Binding-site contacts:
Ligand atom CA contacts residue LYS612 of chain 1.C at 3.8 Å.
Ligand atom CB contacts residue GLU614 of chain 1.C at 3.9 Å.
Ligand atom CA contacts residue GLU614 of chain 1.C at 3.7 Å.
Ligand atom N contacts residue ILE613 of chain 1.C at 4.5 Å.
Ligand atom O contacts residue ILE615 of chain 1.C at 3.7 Å.
Ligand atom CB contacts residue GLU614 of chain 1.C at 4.2 Å.
Ligand atom CB contacts residue LYS612 of chain 1.C at 4.0 Å.
Ligand atom N contacts residue LYS612 of chain 1.C at 2.7 Å (salt-bridge).
Ligand atom O contacts residue GLU614 of chain 1.C at 3.9 Å.
Ligand atom C contacts residue ASN611 of chain 1.E at 3.4 Å.
Ligand atom C contacts residue GLU614 of chain 1.C at 4.2 Å.
Ligand atom CB contacts residue LYS612 of chain 1.C at 4.4 Å.
Ligand atom N contacts residue GLU614 of chain 1.C at 3.2 Å (salt-bridge).
Ligand atom CA contacts residue GLU614 of chain 1.C at 4.1 Å.
Ligand atom CB contacts residue ASN611 of chain 1.C at 3.3 Å.
Ligand atom CA contacts residue ASN611 of chain 1.C at 4.5 Å.
Ligand atom CA contacts residue GLU614 of chain 1.C at 4.1 Å.
Ligand atom CB contacts residue ILE613 of chain 1.C at 3.7 Å (hydrophobic).
Ligand atom N contacts residue GLU614 of chain 1.C at 4.3 Å.
Ligand atom CA contacts residue LYS612 of chain 1.C at 3.4 Å.
Ligand atom O contacts residue ASN611 of chain 1.E at 2.8 Å (h-bond).
Ligand atom C contacts residue LYS612 of chain 1.C at 3.6 Å.
Ligand atom C contacts residue GLU614 of chain 1.C at 3.9 Å.
Ligand atom CA contacts residue ASN611 of chain 1.E at 3.4 Å.
Ligand atom CA contacts residue ILE613 of chain 1.C at 3.9 Å (hydrophobic).

Sequence of chain 1.E:
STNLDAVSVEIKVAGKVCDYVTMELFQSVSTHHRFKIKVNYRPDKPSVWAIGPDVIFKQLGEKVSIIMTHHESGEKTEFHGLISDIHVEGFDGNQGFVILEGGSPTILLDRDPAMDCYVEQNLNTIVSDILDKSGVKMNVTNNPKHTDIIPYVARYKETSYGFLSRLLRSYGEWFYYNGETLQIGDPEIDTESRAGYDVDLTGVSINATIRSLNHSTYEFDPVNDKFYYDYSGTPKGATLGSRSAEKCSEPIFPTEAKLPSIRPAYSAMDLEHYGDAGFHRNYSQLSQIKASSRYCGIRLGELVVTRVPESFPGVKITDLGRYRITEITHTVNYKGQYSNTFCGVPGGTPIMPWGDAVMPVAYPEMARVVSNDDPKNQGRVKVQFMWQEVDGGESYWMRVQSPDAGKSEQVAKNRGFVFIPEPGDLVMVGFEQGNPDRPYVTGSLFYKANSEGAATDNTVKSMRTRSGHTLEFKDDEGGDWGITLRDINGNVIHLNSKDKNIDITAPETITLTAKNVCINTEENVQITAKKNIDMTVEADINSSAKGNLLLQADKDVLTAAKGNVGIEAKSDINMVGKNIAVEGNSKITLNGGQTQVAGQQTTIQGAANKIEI

Sequence of chain 1.C:
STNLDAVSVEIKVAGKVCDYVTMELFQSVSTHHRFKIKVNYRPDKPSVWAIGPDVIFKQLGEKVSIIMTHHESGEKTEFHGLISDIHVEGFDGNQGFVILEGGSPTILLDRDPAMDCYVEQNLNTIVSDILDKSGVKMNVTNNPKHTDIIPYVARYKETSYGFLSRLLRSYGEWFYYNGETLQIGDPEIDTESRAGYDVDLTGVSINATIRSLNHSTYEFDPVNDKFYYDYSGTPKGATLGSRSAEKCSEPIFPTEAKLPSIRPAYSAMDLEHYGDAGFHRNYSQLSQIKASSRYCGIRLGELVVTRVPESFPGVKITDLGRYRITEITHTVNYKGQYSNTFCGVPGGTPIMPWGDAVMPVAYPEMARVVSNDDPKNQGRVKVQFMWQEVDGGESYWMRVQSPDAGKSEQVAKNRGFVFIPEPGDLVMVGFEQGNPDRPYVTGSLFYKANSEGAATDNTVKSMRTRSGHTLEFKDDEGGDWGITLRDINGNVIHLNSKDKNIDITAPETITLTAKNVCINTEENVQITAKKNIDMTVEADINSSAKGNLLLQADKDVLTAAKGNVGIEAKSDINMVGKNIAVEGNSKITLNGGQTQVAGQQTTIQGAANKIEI

The protein below binds the small molecule below.
Small molecule (SMILES): C[C@H](NC(=O)CN)C(=O)N[C@@H](C)C(=O)N[C@@H](C)C(=O)N[C@@H](C)C=O